Binding-site contacts:
Ligand atom C3 contacts residue LEU92 of chain 1.B at 3.9 Å (hydrophobic).
Ligand atom C17 contacts residue HIS225 of chain 1.B at 3.7 Å.
Ligand atom C22 contacts residue ALA51 of chain 1.B at 4.0 Å (hydrophobic).
Ligand atom O1 contacts residue LEU88 of chain 1.B at 3.7 Å.
Ligand atom C26 contacts residue THR48 of chain 1.B at 3.6 Å.
Ligand atom C20 contacts residue LEU47 of chain 1.B at 4.0 Å (hydrophobic).
Ligand atom C21 contacts residue MET44 of chain 1.B at 3.5 Å (hydrophobic).
Ligand atom C1 contacts residue GLU54 of chain 1.B at 3.3 Å.
Ligand atom C23 contacts residue ALA51 of chain 1.B at 3.7 Å (hydrophobic).
Ligand atom C14 contacts residue MET122 of chain 1.B at 3.7 Å (hydrophobic).
Ligand atom O3 contacts residue ASP52 of chain 1.B at 2.8 Å (salt-bridge).
Ligand atom C17 contacts residue MET122 of chain 1.B at 3.5 Å (hydrophobic).
Ligand atom C18 contacts residue MET122 of chain 1.B at 4.0 Å (hydrophobic).
Ligand atom O1 contacts residue ARG95 of chain 1.B at 2.8 Å (salt-bridge).
Ligand atom C2 contacts residue GLU54 of chain 1.B at 3.4 Å.
Ligand atom C7 contacts residue MET89 of chain 1.B at 3.8 Å (hydrophobic).
Ligand atom C27 contacts residue THR48 of chain 1.B at 3.8 Å.
Ligand atom C1 contacts residue PHE105 of chain 1.B at 3.9 Å (hydrophobic).
Ligand atom C2 contacts residue LEU88 of chain 1.B at 4.0 Å (hydrophobic).
Ligand atom C15 contacts residue ILE125 of chain 1.B at 3.7 Å (hydrophobic).
Ligand atom C3 contacts residue LEU88 of chain 1.B at 3.3 Å (hydrophobic).
Ligand atom C28 contacts residue THR48 of chain 1.B at 3.5 Å.
Ligand atom C17 contacts residue GLY121 of chain 1.B at 3.4 Å.
Ligand atom C17 contacts residue ILE125 of chain 1.B at 3.8 Å (hydrophobic).
Ligand atom C22 contacts residue LEU226 of chain 1.B at 4.0 Å (hydrophobic).
Ligand atom C21 contacts residue THR48 of chain 1.B at 3.6 Å.
Ligand atom O3 contacts residue THR48 of chain 1.B at 3.4 Å.
Ligand atom C2 contacts residue ARG95 of chain 1.B at 4.0 Å.
Ligand atom C8 contacts residue MET89 of chain 1.B at 3.9 Å (hydrophobic).
Ligand atom C24 contacts residue LEU85 of chain 1.B at 4.0 Å (hydrophobic).
Ligand atom C25 contacts residue PHE105 of chain 1.B at 3.6 Å (hydrophobic).
Ligand atom C14 contacts residue ILE125 of chain 1.B at 3.8 Å (hydrophobic).
Ligand atom C7 contacts residue LEU92 of chain 1.B at 3.8 Å (hydrophobic).
Ligand atom C16 contacts residue HIS225 of chain 1.B at 3.9 Å.
Ligand atom C26 contacts residue LEU226 of chain 1.B at 3.8 Å (hydrophobic).
Ligand atom C5 contacts residue PHE105 of chain 1.B at 4.0 Å (hydrophobic).
Ligand atom O1 contacts residue GLU54 of chain 1.B at 2.8 Å (salt-bridge).
Ligand atom C6 contacts residue LEU47 of chain 1.B at 3.8 Å (hydrophobic).
Ligand atom C20 contacts residue MET44 of chain 1.B at 4.0 Å (hydrophobic).
Ligand atom O2 contacts residue THR48 of chain 1.B at 4.0 Å.

Sequence of chain 1.B:
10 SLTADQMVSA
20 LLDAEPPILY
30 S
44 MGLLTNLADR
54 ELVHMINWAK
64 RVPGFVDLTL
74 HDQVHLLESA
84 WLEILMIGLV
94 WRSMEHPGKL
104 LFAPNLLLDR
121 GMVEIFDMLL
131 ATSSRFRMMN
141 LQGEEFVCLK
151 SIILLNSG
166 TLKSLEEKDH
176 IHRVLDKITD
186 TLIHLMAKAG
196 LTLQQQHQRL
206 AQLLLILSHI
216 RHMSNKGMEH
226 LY

The protein below binds the small molecule below.
Small molecule (SMILES): CC(C)c1ccc(N2CCc3cc(O)ccc3[C@@]2(C)c2ccc(/C=C/C(=O)O)cc2)cc1